Sequence of chain 1.B:
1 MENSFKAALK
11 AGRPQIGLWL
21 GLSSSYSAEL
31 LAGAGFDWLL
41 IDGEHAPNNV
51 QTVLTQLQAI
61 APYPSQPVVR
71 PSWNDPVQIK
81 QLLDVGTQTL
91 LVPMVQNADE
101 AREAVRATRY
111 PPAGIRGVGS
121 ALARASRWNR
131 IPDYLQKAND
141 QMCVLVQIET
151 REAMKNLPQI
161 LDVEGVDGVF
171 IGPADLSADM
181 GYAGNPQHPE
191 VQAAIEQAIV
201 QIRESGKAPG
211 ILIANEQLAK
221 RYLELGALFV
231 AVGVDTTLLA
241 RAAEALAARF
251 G

Binding-site contacts:
Ligand atom OXT contacts residue ASP175 of chain 1.B at 3.1 Å (salt-bridge).
Ligand atom C contacts residue GLY172 of chain 1.B at 3.2 Å.
Ligand atom C contacts residue ALA174 of chain 1.B at 3.7 Å (hydrophobic).
Ligand atom O3 contacts residue GLN147 of chain 1.B at 3.0 Å (h-bond).
Ligand atom O3 contacts residue GLU149 of chain 1.B at 3.7 Å.
Ligand atom C contacts residue MG1 of chain 1.J at 3.3 Å.
Ligand atom O contacts residue ASP175 of chain 1.B at 4.2 Å.
Ligand atom O3 contacts residue PHE170 of chain 1.B at 3.6 Å.
Ligand atom CA contacts residue PHE170 of chain 1.B at 3.8 Å (hydrophobic).
Ligand atom O contacts residue E8U1 of chain 1.I at 1.1 Å (h-bond).
Ligand atom CB contacts residue PHE170 of chain 1.B at 3.7 Å (hydrophobic).
Ligand atom CB contacts residue TRP19 of chain 1.B at 4.2 Å (hydrophobic).
Ligand atom CB contacts residue ARG70 of chain 1.B at 4.4 Å.
Ligand atom OXT contacts residue PRO173 of chain 1.B at 3.7 Å.
Ligand atom OXT contacts residue GLU149 of chain 1.B at 3.6 Å (salt-bridge).
Ligand atom C contacts residue ASP175 of chain 1.B at 4.1 Å.
Ligand atom CA contacts residue MG1 of chain 1.J at 3.3 Å.
Ligand atom CB contacts residue E8U1 of chain 1.I at 1.5 Å.
Ligand atom O3 contacts residue E8U1 of chain 1.I at 0.5 Å (h-bond).
Ligand atom O contacts residue ALA174 of chain 1.B at 3.0 Å (h-bond).
Ligand atom O3 contacts residue ARG70 of chain 1.B at 3.2 Å (salt-bridge).
Ligand atom OXT contacts residue GLY172 of chain 1.B at 3.0 Å.
Ligand atom OXT contacts residue MG1 of chain 1.J at 2.7 Å.
Ligand atom OXT contacts residue ALA174 of chain 1.B at 3.5 Å (h-bond).
Ligand atom CB contacts residue GLY172 of chain 1.B at 4.3 Å.
Ligand atom C contacts residue PRO173 of chain 1.B at 3.7 Å (hydrophobic).
Ligand atom CA contacts residue GLN147 of chain 1.B at 4.2 Å.
Ligand atom CB contacts residue LEU212 of chain 1.B at 3.5 Å (hydrophobic).
Ligand atom O3 contacts residue MG1 of chain 1.J at 2.6 Å.
Ligand atom CA contacts residue GLY172 of chain 1.B at 3.5 Å.
Ligand atom O contacts residue PRO173 of chain 1.B at 3.5 Å (h-bond).
Ligand atom C contacts residue E8U1 of chain 1.I at 0.3 Å.
Ligand atom O contacts residue MG1 of chain 1.J at 4.4 Å.
Ligand atom OXT contacts residue E8U1 of chain 1.I at 0.8 Å (h-bond).
Ligand atom O contacts residue GLY172 of chain 1.B at 3.7 Å.
Ligand atom CA contacts residue E8U1 of chain 1.I at 0.7 Å.
Ligand atom CA contacts residue ARG70 of chain 1.B at 4.1 Å.
Ligand atom O3 contacts residue GLY172 of chain 1.B at 3.7 Å.

The protein below binds the small molecule below.
Small molecule (SMILES): CC(=O)C(=O)O